Binding-site contacts:
Ligand atom C5 contacts residue LYS145 of chain 1.B at 4.0 Å.
Ligand atom O3 contacts residue LYS145 of chain 1.B at 4.0 Å.
Ligand atom C14 contacts residue TYR126 of chain 1.B at 4.0 Å (hydrophobic).
Ligand atom C13 contacts residue TYR107 of chain 1.B at 4.0 Å (hydrophobic).
Ligand atom C1 contacts residue MET74 of chain 1.B at 4.1 Å (hydrophobic).
Ligand atom C12 contacts residue TYR107 of chain 1.B at 3.6 Å (hydrophobic).
Ligand atom C16 contacts residue GLY142 of chain 1.B at 4.1 Å.
Ligand atom C7 contacts residue PHE45 of chain 1.B at 3.8 Å (hydrophobic).
Ligand atom C12 contacts residue LEU92 of chain 1.B at 4.0 Å (hydrophobic).
Ligand atom C15 contacts residue GLY142 of chain 1.B at 4.1 Å.
Ligand atom C13 contacts residue TYR126 of chain 1.B at 4.1 Å (hydrophobic).
Ligand atom C8 contacts residue LEU37 of chain 1.B at 3.5 Å (hydrophobic).
Ligand atom C13 contacts residue LEU92 of chain 1.B at 3.8 Å (hydrophobic).
Ligand atom C16 contacts residue VAL97 of chain 1.B at 4.0 Å (hydrophobic).
Ligand atom O3 contacts residue ALA146 of chain 1.B at 3.7 Å.
Ligand atom C9 contacts residue LYS145 of chain 1.B at 4.0 Å.
Ligand atom C3 contacts residue LEU71 of chain 1.B at 4.0 Å (hydrophobic).
Ligand atom C8 contacts residue LYS145 of chain 1.B at 3.9 Å.
Ligand atom C15 contacts residue GLU138 of chain 1.B at 4.1 Å.
Ligand atom C6 contacts residue GLN41 of chain 1.B at 3.2 Å.
Ligand atom C4 contacts residue PHE65 of chain 1.B at 3.9 Å (hydrophobic).
Ligand atom C7 contacts residue LYS145 of chain 1.B at 4.0 Å.
Ligand atom C4 contacts residue PHE45 of chain 1.B at 3.8 Å (hydrophobic).
Ligand atom O2 contacts residue ALA146 of chain 1.B at 3.6 Å.
Ligand atom C15 contacts residue VAL97 of chain 1.B at 4.0 Å (hydrophobic).
Ligand atom C13 contacts residue VAL97 of chain 1.B at 4.1 Å (hydrophobic).
Ligand atom O2 contacts residue ARG33 of chain 1.B at 2.9 Å (salt-bridge).
Ligand atom C10 contacts residue LYS145 of chain 1.B at 3.9 Å.
Ligand atom C14 contacts residue VAL97 of chain 1.B at 4.0 Å (hydrophobic).
Ligand atom C7 contacts residue GLN41 of chain 1.B at 3.4 Å.
Ligand atom O3 contacts residue GLY142 of chain 1.B at 3.8 Å.
Ligand atom C7 contacts residue LEU37 of chain 1.B at 3.4 Å (hydrophobic).
Ligand atom C14 contacts residue GLU138 of chain 1.B at 3.3 Å.
Ligand atom C11 contacts residue VAL97 of chain 1.B at 4.1 Å (hydrophobic).
Ligand atom C4 contacts residue LYS145 of chain 1.B at 4.1 Å.
Ligand atom C5 contacts residue PHE45 of chain 1.B at 3.6 Å (hydrophobic).
Ligand atom C2 contacts residue VAL97 of chain 1.B at 3.9 Å (hydrophobic).
Ligand atom C6 contacts residue PHE45 of chain 1.B at 3.4 Å (hydrophobic).
Ligand atom C3 contacts residue PHE65 of chain 1.B at 3.6 Å (hydrophobic).
Ligand atom C12 contacts residue VAL97 of chain 1.B at 4.2 Å (hydrophobic).

Sequence of chain 1.B:
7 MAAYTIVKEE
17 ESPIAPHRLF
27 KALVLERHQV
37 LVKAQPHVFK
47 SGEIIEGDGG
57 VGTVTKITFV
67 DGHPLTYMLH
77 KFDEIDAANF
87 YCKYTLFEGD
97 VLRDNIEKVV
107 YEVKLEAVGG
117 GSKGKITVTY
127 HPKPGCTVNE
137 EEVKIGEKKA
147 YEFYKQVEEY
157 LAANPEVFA

The protein below binds the small molecule below.
Small molecule (SMILES): O=S(=O)(O)c1cccc2cccc(Nc3ccccc3)c12